This small molecule binds to this protein.
Small molecule (SMILES): O=c1[nH]c2ccccc2n2c(S)nnc12

Binding-site contacts:
Ligand atom CAJ contacts residue PHE92 of chain 1.B at 3.2 Å (hydrophobic).
Ligand atom SAB contacts residue SER180 of chain 1.B at 3.4 Å (h-bond).
Ligand atom CAF contacts residue GOL1 of chain 1.T at 3.9 Å.
Ligand atom NAG contacts residue SER180 of chain 1.B at 3.5 Å (h-bond).
Ligand atom CAL contacts residue PHE92 of chain 1.B at 3.3 Å (hydrophobic).
Ligand atom CAN contacts residue PHE92 of chain 1.B at 3.3 Å (hydrophobic).
Ligand atom CAM contacts residue GOL1 of chain 1.T at 3.5 Å.
Ligand atom CAF contacts residue PHE92 of chain 1.B at 3.8 Å (hydrophobic).
Ligand atom NAG contacts residue ARG131 of chain 1.B at 3.0 Å (salt-bridge).
Ligand atom NAI contacts residue GOL1 of chain 1.T at 3.7 Å.
Ligand atom CAJ contacts residue ARG131 of chain 1.B at 3.8 Å.
Ligand atom NAO contacts residue GOL1 of chain 1.T at 3.5 Å (h-bond).
Ligand atom CAK contacts residue PHE92 of chain 1.B at 3.6 Å (hydrophobic).
Ligand atom NAI contacts residue PRO124 of chain 1.B at 2.7 Å (h-bond).
Ligand atom CAK contacts residue SER180 of chain 1.B at 3.6 Å.
Ligand atom CAM contacts residue PHE92 of chain 1.B at 3.4 Å (hydrophobic).
Ligand atom NAO contacts residue PHE92 of chain 1.B at 3.4 Å.
Ligand atom CAK contacts residue GOL1 of chain 1.T at 3.8 Å.
Ligand atom CAL contacts residue PRO124 of chain 1.B at 3.5 Å (hydrophobic).
Ligand atom CAE contacts residue PRO124 of chain 1.B at 3.5 Å (hydrophobic).
Ligand atom OAA contacts residue ARG131 of chain 1.B at 2.8 Å (salt-bridge).
Ligand atom CAJ contacts residue PRO124 of chain 1.B at 3.5 Å (hydrophobic).
Ligand atom NAG contacts residue PHE92 of chain 1.B at 3.4 Å.
Ligand atom OAA contacts residue PRO124 of chain 1.B at 3.6 Å.
Ligand atom NAH contacts residue GOL1 of chain 1.S at 3.5 Å.
Ligand atom OAA contacts residue LEU125 of chain 1.B at 3.6 Å.
Ligand atom CAE contacts residue PHE92 of chain 1.B at 3.6 Å (hydrophobic).
Ligand atom OAA contacts residue THR126 of chain 1.B at 2.8 Å (h-bond).
Ligand atom CAN contacts residue GOL1 of chain 1.T at 3.5 Å.
Ligand atom NAI contacts residue THR126 of chain 1.B at 3.4 Å (h-bond).
Ligand atom CAJ contacts residue THR126 of chain 1.B at 3.4 Å.
Ligand atom NAH contacts residue PHE92 of chain 1.B at 3.9 Å.
Ligand atom CAE contacts residue GOL1 of chain 1.T at 3.2 Å.
Ligand atom CAC contacts residue GOL1 of chain 1.T at 3.6 Å.
Ligand atom CAJ contacts residue GOL1 of chain 1.T at 3.6 Å.
Ligand atom CAD contacts residue GLN13 of chain 1.B at 3.7 Å.
Ligand atom CAL contacts residue GOL1 of chain 1.T at 3.2 Å.
Ligand atom OAA contacts residue PHE92 of chain 1.B at 3.4 Å.
Ligand atom NAH contacts residue SER180 of chain 1.B at 2.7 Å (h-bond).
Ligand atom NAI contacts residue PHE92 of chain 1.B at 3.2 Å.

Sequence of chain 1.B:
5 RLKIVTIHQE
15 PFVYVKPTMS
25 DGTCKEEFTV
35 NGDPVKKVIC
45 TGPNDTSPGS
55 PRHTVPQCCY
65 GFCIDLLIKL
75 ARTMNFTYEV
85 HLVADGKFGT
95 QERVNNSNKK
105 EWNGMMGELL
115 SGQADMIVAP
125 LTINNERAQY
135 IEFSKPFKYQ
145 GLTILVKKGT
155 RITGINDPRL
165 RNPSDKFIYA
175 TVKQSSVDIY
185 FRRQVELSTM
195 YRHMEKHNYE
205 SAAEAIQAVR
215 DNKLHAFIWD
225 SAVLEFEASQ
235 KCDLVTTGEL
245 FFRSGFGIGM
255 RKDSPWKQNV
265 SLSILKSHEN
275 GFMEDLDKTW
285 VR